Binding-site contacts:
Ligand atom C35 contacts residue MET230 of chain 1.B at 4.2 Å (hydrophobic).
Ligand atom C9 contacts residue LYS224 of chain 1.B at 3.7 Å.
Ligand atom C43 contacts residue THR234 of chain 1.B at 4.0 Å.
Ligand atom O47 contacts residue MET230 of chain 1.B at 4.5 Å.
Ligand atom C21 contacts residue GLY227 of chain 1.B at 3.9 Å.
Ligand atom C9 contacts residue LEU223 of chain 1.B at 3.7 Å (hydrophobic).
Ligand atom O53 contacts residue ILE186 of chain 1.B at 3.6 Å.
Ligand atom C41 contacts residue ILE186 of chain 1.B at 4.5 Å (hydrophobic).
Ligand atom C40 contacts residue ILE186 of chain 1.B at 4.5 Å (hydrophobic).
Ligand atom O51 contacts residue MET230 of chain 1.B at 4.0 Å.
Ligand atom C35 contacts residue GLY231 of chain 1.B at 3.8 Å.
Ligand atom O51 contacts residue LEU182 of chain 1.B at 3.9 Å.
Ligand atom C24 contacts residue GLY227 of chain 1.B at 4.4 Å.
Ligand atom C18 contacts residue LEU223 of chain 1.B at 4.2 Å (hydrophobic).
Ligand atom C43 contacts residue LEU238 of chain 1.B at 3.9 Å (hydrophobic).
Ligand atom C18 contacts residue GLY227 of chain 1.B at 4.2 Å.
Ligand atom C12 contacts residue LYS224 of chain 1.B at 4.4 Å.
Ligand atom C15 contacts residue LEU223 of chain 1.B at 3.4 Å (hydrophobic).
Ligand atom C27 contacts residue GLY227 of chain 1.B at 3.9 Å.
Ligand atom C42 contacts residue THR234 of chain 1.B at 4.2 Å.
Ligand atom C42 contacts residue ILE186 of chain 1.B at 4.0 Å (hydrophobic).
Ligand atom C9 contacts residue HIS220 of chain 1.B at 4.5 Å.
Ligand atom C41 contacts residue THR234 of chain 1.B at 4.0 Å.
Ligand atom C0 contacts residue HIS220 of chain 1.B at 3.6 Å.
Ligand atom O51 contacts residue THR234 of chain 1.B at 2.7 Å (h-bond).
Ligand atom O63 contacts residue GLY231 of chain 1.B at 4.4 Å.
Ligand atom O44 contacts residue LEU238 of chain 1.B at 3.8 Å.
Ligand atom C37 contacts residue MET230 of chain 1.B at 4.5 Å (hydrophobic).
Ligand atom O51 contacts residue ILE186 of chain 1.B at 4.2 Å.
Ligand atom C12 contacts residue LEU223 of chain 1.B at 3.7 Å (hydrophobic).

The protein below binds the small molecule below.
Small molecule (SMILES): CCCCCCCCCC(=O)N(CCO)C[C@@H](O)[C@@H](O)[C@@H](O)[C@@H](O)CO

Sequence of chain 1.B:
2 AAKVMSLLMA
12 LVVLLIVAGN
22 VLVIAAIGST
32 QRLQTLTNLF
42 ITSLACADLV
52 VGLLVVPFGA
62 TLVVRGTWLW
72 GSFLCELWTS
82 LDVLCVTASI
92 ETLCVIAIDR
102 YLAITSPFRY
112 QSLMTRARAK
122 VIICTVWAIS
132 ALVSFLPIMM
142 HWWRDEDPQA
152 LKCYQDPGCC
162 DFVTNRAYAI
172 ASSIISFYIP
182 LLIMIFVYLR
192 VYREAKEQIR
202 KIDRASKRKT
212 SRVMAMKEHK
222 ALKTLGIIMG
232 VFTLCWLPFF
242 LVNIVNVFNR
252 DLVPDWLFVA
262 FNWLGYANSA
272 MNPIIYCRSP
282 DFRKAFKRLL